Sequence of chain 1.A:
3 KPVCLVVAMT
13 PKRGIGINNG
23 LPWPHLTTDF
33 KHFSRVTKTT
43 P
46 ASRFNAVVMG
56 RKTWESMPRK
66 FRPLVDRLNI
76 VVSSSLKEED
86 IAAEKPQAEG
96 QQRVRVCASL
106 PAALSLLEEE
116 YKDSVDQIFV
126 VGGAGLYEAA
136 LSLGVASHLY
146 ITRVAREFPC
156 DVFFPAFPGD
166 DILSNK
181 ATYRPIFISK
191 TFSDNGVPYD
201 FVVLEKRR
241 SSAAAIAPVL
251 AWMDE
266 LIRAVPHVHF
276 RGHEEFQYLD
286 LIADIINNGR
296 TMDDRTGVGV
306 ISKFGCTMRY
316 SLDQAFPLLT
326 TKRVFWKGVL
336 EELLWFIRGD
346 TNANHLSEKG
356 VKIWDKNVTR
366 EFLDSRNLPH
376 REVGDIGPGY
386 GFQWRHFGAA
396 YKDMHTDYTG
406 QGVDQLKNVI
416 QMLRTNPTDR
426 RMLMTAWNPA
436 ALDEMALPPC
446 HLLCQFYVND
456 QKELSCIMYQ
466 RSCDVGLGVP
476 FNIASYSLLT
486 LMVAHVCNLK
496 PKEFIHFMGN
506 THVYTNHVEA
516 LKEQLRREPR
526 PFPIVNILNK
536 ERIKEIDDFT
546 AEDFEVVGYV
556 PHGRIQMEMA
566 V

Binding-site contacts:
Ligand atom N7 contacts residue VAL9 of chain 1.A at 3.1 Å (h-bond).
Ligand atom C8 contacts residue MET62 of chain 1.A at 3.3 Å (hydrophobic).
Ligand atom C16 contacts residue ASP31 of chain 1.A at 3.4 Å.
Ligand atom N7 contacts residue ASP31 of chain 1.A at 3.3 Å (salt-bridge).
Ligand atom C6 contacts residue PRO63 of chain 1.A at 3.6 Å (hydrophobic).
Ligand atom N4 contacts residue ASP31 of chain 1.A at 3.0 Å (salt-bridge).
Ligand atom C7 contacts residue PHE32 of chain 1.A at 3.0 Å (hydrophobic).
Ligand atom N6 contacts residue VAL126 of chain 1.A at 3.0 Å (h-bond).
Ligand atom N6 contacts residue VAL8 of chain 1.A at 3.0 Å (h-bond).
Ligand atom N6 contacts residue PHE35 of chain 1.A at 3.8 Å.
Ligand atom C2 contacts residue PRO63 of chain 1.A at 3.4 Å (hydrophobic).
Ligand atom N6 contacts residue NDP1 of chain 1.D at 3.2 Å.
Ligand atom C18 contacts residue PHE35 of chain 1.A at 3.7 Å (hydrophobic).
Ligand atom C9 contacts residue PHE32 of chain 1.A at 3.7 Å (hydrophobic).
Ligand atom N6 contacts residue TYR132 of chain 1.A at 3.7 Å.
Ligand atom C18 contacts residue VAL8 of chain 1.A at 3.5 Å (hydrophobic).
Ligand atom N5 contacts residue VAL9 of chain 1.A at 3.4 Å.
Ligand atom C8 contacts residue PHE32 of chain 1.A at 3.3 Å (hydrophobic).
Ligand atom C15 contacts residue NDP1 of chain 1.D at 3.7 Å.
Ligand atom C17 contacts residue VAL9 of chain 1.A at 3.5 Å (hydrophobic).
Ligand atom N4 contacts residue ALA10 of chain 1.A at 3.7 Å.
Ligand atom N5 contacts residue NDP1 of chain 1.D at 3.5 Å (h-bond).
Ligand atom C6 contacts residue PHE32 of chain 1.A at 3.1 Å (hydrophobic).
Ligand atom N5 contacts residue VAL8 of chain 1.A at 3.1 Å (h-bond).
Ligand atom N contacts residue PRO63 of chain 1.A at 3.7 Å.
Ligand atom C11 contacts residue LEU23 of chain 1.A at 3.5 Å (hydrophobic).
Ligand atom C13 contacts residue NDP1 of chain 1.D at 3.8 Å.
Ligand atom N5 contacts residue PHE35 of chain 1.A at 3.7 Å.
Ligand atom N3 contacts residue NDP1 of chain 1.D at 3.8 Å.
Ligand atom C17 contacts residue ALA10 of chain 1.A at 3.4 Å (hydrophobic).
Ligand atom C12 contacts residue LEU23 of chain 1.A at 3.5 Å (hydrophobic).
Ligand atom N7 contacts residue ALA10 of chain 1.A at 3.4 Å (h-bond).
Ligand atom C18 contacts residue NDP1 of chain 1.D at 3.2 Å.
Ligand atom N7 contacts residue THR147 of chain 1.A at 2.9 Å (h-bond).
Ligand atom C17 contacts residue ASP31 of chain 1.A at 3.7 Å.
Ligand atom C7 contacts residue MET62 of chain 1.A at 3.4 Å (hydrophobic).
Ligand atom C5 contacts residue PHE32 of chain 1.A at 3.5 Å (hydrophobic).
Ligand atom C4 contacts residue LEU23 of chain 1.A at 3.6 Å (hydrophobic).
Ligand atom N5 contacts residue ALA10 of chain 1.A at 3.5 Å (h-bond).
Ligand atom C10 contacts residue PHE32 of chain 1.A at 3.8 Å (hydrophobic).

The protein below binds the small molecule below.
Small molecule (SMILES): COc1ncc(-c2cccc(N3CCN(c4cnc(N)nc4N)CC3)c2)cn1